Sequence of chain 1.E:
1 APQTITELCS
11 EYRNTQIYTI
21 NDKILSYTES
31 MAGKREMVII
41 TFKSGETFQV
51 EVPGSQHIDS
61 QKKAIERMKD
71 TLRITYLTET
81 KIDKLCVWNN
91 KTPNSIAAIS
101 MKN

Binding-site contacts:
Ligand atom O6 contacts residue TRP88 of chain 1.E at 3.8 Å.
Ligand atom C3 contacts residue TRP88 of chain 1.E at 3.6 Å (hydrophobic).
Ligand atom C6 contacts residue HIS57 of chain 1.E at 3.5 Å.
Ligand atom O2 contacts residue ASN90 of chain 1.E at 3.0 Å (h-bond).
Ligand atom C3 contacts residue GLN56 of chain 1.E at 3.3 Å.
Ligand atom C4 contacts residue LYS91 of chain 1.E at 3.7 Å.
Ligand atom O4 contacts residue GLN56 of chain 1.E at 4.0 Å.
Ligand atom C5 contacts residue TRP88 of chain 1.E at 3.7 Å (hydrophobic).
Ligand atom O2 contacts residue GLN56 of chain 1.E at 3.9 Å.
Ligand atom C2 contacts residue ASN90 of chain 1.E at 4.0 Å.
Ligand atom C3 contacts residue GLU51 of chain 1.E at 4.0 Å.
Ligand atom O3 contacts residue GLN56 of chain 1.E at 2.8 Å (h-bond).
Ligand atom O3 contacts residue GLU51 of chain 1.E at 3.8 Å.
Ligand atom O4 contacts residue HIS57 of chain 1.E at 4.5 Å.
Ligand atom O5 contacts residue GLN56 of chain 1.E at 3.8 Å.
Ligand atom C3 contacts residue LYS91 of chain 1.E at 3.4 Å.
Ligand atom O3 contacts residue ASN90 of chain 1.E at 2.9 Å (h-bond).
Ligand atom O2 contacts residue LYS91 of chain 1.E at 4.2 Å.
Ligand atom O6 contacts residue GLN61 of chain 1.E at 2.8 Å (h-bond).
Ligand atom C6 contacts residue GLN56 of chain 1.E at 3.9 Å.
Ligand atom C2 contacts residue GLN56 of chain 1.E at 4.2 Å.
Ligand atom O3 contacts residue TRP88 of chain 1.E at 3.5 Å.
Ligand atom C1 contacts residue GLN56 of chain 1.E at 4.4 Å.
Ligand atom O6 contacts residue HIS57 of chain 1.E at 3.7 Å.
Ligand atom O4 contacts residue GLN56 of chain 1.E at 3.2 Å (h-bond).
Ligand atom C3 contacts residue ASN90 of chain 1.E at 3.8 Å.
Ligand atom O4 contacts residue LYS91 of chain 1.E at 2.9 Å (salt-bridge).
Ligand atom O4 contacts residue GLU51 of chain 1.E at 2.6 Å (salt-bridge).
Ligand atom O6 contacts residue GLN56 of chain 1.E at 3.4 Å (h-bond).
Ligand atom C5 contacts residue GLU51 of chain 1.E at 4.3 Å.
Ligand atom C6 contacts residue GLN61 of chain 1.E at 3.7 Å.
Ligand atom C6 contacts residue TRP88 of chain 1.E at 3.6 Å (hydrophobic).
Ligand atom C4 contacts residue GLU51 of chain 1.E at 3.0 Å.
Ligand atom C2 contacts residue LYS91 of chain 1.E at 3.5 Å.
Ligand atom O3 contacts residue LYS91 of chain 1.E at 2.9 Å (salt-bridge).
Ligand atom C4 contacts residue TRP88 of chain 1.E at 3.8 Å (hydrophobic).

A protein and the small-molecule ligand that binds it are described below.
Small molecule (SMILES): OC[C@H]1O[C@@H](O[C@H]2[C@H](O)[C@@H](O)[C@H](O)O[C@@H]2CO)[C@H](O)[C@@H](O)[C@H]1O